The small molecule below binds the protein below.
Small molecule (SMILES): OC[C@H]1O[C@H](O[C@H]2O[C@H](CO)[C@@H](O)[C@H](O)[C@H]2O)[C@H](O)[C@@H](O)[C@@H]1O

Binding-site contacts:
Ligand atom O3 contacts residue PHE112 of chain 1.A at 4.3 Å.
Ligand atom O5 contacts residue PHE211 of chain 1.A at 4.5 Å.
Ligand atom O5 contacts residue TYR182 of chain 1.A at 3.5 Å.
Ligand atom C2 contacts residue PHE112 of chain 1.A at 3.9 Å (hydrophobic).
Ligand atom C2 contacts residue GLY111 of chain 1.A at 4.1 Å.
Ligand atom C1 contacts residue ALA180 of chain 1.A at 4.3 Å (hydrophobic).
Ligand atom C4 contacts residue PHE211 of chain 1.A at 3.9 Å (hydrophobic).
Ligand atom O6 contacts residue LEU178 of chain 1.A at 2.8 Å (h-bond).
Ligand atom C3 contacts residue PHE112 of chain 1.A at 4.2 Å (hydrophobic).
Ligand atom O6 contacts residue GLY179 of chain 1.A at 3.7 Å.
Ligand atom C4 contacts residue PHE112 of chain 1.A at 3.7 Å (hydrophobic).
Ligand atom O2 contacts residue TYR182 of chain 1.A at 4.3 Å.
Ligand atom C6 contacts residue LEU178 of chain 1.A at 3.8 Å (hydrophobic).
Ligand atom O5 contacts residue GLY179 of chain 1.A at 3.3 Å.
Ligand atom O5 contacts residue ALA180 of chain 1.A at 3.9 Å.
Ligand atom O6 contacts residue PHE112 of chain 1.A at 3.6 Å.
Ligand atom O3 contacts residue GLY111 of chain 1.A at 3.5 Å.
Ligand atom C1 contacts residue GLY179 of chain 1.A at 3.7 Å.
Ligand atom C5 contacts residue GLY179 of chain 1.A at 4.4 Å.
Ligand atom O6 contacts residue ALA180 of chain 1.A at 4.1 Å.
Ligand atom C1 contacts residue TYR182 of chain 1.A at 3.6 Å (hydrophobic).
Ligand atom C2 contacts residue GLY179 of chain 1.A at 4.4 Å.
Ligand atom C5 contacts residue PHE112 of chain 1.A at 4.4 Å (hydrophobic).
Ligand atom C6 contacts residue GLY179 of chain 1.A at 4.5 Å.
Ligand atom O3 contacts residue PHE211 of chain 1.A at 4.4 Å.
Ligand atom C6 contacts residue ALA180 of chain 1.A at 3.8 Å (hydrophobic).
Ligand atom O5 contacts residue PHE112 of chain 1.A at 4.4 Å.
Ligand atom O4 contacts residue PHE211 of chain 1.A at 3.9 Å.
Ligand atom O5 contacts residue LEU178 of chain 1.A at 4.2 Å.
Ligand atom O2 contacts residue GLY111 of chain 1.A at 3.2 Å (h-bond).
Ligand atom C2 contacts residue TYR182 of chain 1.A at 3.8 Å (hydrophobic).
Ligand atom C5 contacts residue PHE211 of chain 1.A at 4.4 Å (hydrophobic).
Ligand atom C6 contacts residue PHE211 of chain 1.A at 3.7 Å (hydrophobic).

Sequence of chain 1.A:
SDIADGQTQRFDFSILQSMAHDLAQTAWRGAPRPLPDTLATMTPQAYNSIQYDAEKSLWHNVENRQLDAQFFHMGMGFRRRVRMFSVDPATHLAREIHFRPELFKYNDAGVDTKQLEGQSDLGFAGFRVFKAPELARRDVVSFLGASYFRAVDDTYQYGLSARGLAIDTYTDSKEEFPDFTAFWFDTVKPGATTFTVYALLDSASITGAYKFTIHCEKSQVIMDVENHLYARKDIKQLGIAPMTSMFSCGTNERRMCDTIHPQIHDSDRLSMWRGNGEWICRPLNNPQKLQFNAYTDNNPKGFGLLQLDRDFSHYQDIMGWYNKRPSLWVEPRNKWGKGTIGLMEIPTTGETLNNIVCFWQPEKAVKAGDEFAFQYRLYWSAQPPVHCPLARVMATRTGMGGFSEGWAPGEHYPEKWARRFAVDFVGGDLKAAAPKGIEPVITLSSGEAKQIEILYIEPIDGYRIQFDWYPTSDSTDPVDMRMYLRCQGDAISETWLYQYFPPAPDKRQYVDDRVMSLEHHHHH